Binding-site contacts:
Ligand atom C3 contacts residue GLU166 of chain 1.A at 3.5 Å.
Ligand atom C11 contacts residue ARG188 of chain 1.A at 3.5 Å.
Ligand atom C1 contacts residue LEU141 of chain 1.A at 3.8 Å (hydrophobic).
Ligand atom N contacts residue GLU166 of chain 1.A at 3.7 Å.
Ligand atom C13 contacts residue HIS41 of chain 1.A at 3.8 Å.
Ligand atom C11 contacts residue MET165 of chain 1.A at 3.7 Å (hydrophobic).
Ligand atom C contacts residue ASN142 of chain 1.A at 3.7 Å.
Ligand atom C4 contacts residue HIS163 of chain 1.A at 3.3 Å.
Ligand atom CL contacts residue ASP187 of chain 1.A at 3.2 Å.
Ligand atom C3 contacts residue HIS163 of chain 1.A at 3.9 Å.
Ligand atom C4 contacts residue CYS145 of chain 1.A at 3.9 Å (hydrophobic).
Ligand atom C12 contacts residue MET165 of chain 1.A at 3.7 Å (hydrophobic).
Ligand atom N contacts residue PHE140 of chain 1.A at 3.7 Å.
Ligand atom N1 contacts residue HIS164 of chain 1.A at 3.7 Å.
Ligand atom C13 contacts residue MET165 of chain 1.A at 3.6 Å (hydrophobic).
Ligand atom C6 contacts residue CYS145 of chain 1.A at 3.9 Å (hydrophobic).
Ligand atom O contacts residue MET165 of chain 1.A at 3.8 Å.
Ligand atom C10 contacts residue GLN189 of chain 1.A at 3.8 Å.
Ligand atom CL contacts residue TYR54 of chain 1.A at 3.9 Å.
Ligand atom C12 contacts residue MET49 of chain 1.A at 3.4 Å (hydrophobic).
Ligand atom C8 contacts residue MET165 of chain 1.A at 3.6 Å (hydrophobic).
Ligand atom C2 contacts residue ASN142 of chain 1.A at 3.8 Å.
Ligand atom CL contacts residue HIS41 of chain 1.A at 3.5 Å.
Ligand atom C11 contacts residue GLN189 of chain 1.A at 3.8 Å.
Ligand atom N contacts residue SER144 of chain 1.A at 3.6 Å.
Ligand atom C3 contacts residue LEU141 of chain 1.A at 3.9 Å (hydrophobic).
Ligand atom C3 contacts residue PHE140 of chain 1.A at 3.1 Å (hydrophobic).
Ligand atom C1 contacts residue ASN142 of chain 1.A at 3.7 Å.
Ligand atom N contacts residue HIS163 of chain 1.A at 2.8 Å (h-bond).
Ligand atom C6 contacts residue ASN142 of chain 1.A at 3.6 Å.
Ligand atom C8 contacts residue HIS164 of chain 1.A at 3.9 Å.
Ligand atom C13 contacts residue HIS164 of chain 1.A at 3.4 Å.
Ligand atom C11 contacts residue MET49 of chain 1.A at 3.6 Å (hydrophobic).
Ligand atom C2 contacts residue LEU141 of chain 1.A at 3.6 Å (hydrophobic).
Ligand atom C2 contacts residue GLU166 of chain 1.A at 3.4 Å.
Ligand atom O contacts residue GLU166 of chain 1.A at 3.0 Å (salt-bridge).
Ligand atom C9 contacts residue MET165 of chain 1.A at 3.9 Å (hydrophobic).
Ligand atom C2 contacts residue PHE140 of chain 1.A at 3.5 Å (hydrophobic).
Ligand atom CL contacts residue MET49 of chain 1.A at 3.0 Å.
Ligand atom C10 contacts residue MET165 of chain 1.A at 3.9 Å (hydrophobic).

The protein below binds the small molecule below.
Small molecule (SMILES): Cc1ccncc1CC(=O)Nc1cccc(Cl)c1

Sequence of chain 1.A:
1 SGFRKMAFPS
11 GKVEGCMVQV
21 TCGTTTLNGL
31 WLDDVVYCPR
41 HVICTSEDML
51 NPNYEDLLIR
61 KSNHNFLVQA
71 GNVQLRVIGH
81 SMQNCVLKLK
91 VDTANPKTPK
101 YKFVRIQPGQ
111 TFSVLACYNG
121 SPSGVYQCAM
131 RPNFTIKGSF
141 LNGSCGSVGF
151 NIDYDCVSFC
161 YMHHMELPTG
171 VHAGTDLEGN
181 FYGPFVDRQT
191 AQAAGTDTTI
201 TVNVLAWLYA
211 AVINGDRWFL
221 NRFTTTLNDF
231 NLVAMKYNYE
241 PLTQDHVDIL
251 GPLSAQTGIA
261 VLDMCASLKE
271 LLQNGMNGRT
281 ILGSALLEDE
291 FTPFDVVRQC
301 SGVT

Sequence of chain 2.A:
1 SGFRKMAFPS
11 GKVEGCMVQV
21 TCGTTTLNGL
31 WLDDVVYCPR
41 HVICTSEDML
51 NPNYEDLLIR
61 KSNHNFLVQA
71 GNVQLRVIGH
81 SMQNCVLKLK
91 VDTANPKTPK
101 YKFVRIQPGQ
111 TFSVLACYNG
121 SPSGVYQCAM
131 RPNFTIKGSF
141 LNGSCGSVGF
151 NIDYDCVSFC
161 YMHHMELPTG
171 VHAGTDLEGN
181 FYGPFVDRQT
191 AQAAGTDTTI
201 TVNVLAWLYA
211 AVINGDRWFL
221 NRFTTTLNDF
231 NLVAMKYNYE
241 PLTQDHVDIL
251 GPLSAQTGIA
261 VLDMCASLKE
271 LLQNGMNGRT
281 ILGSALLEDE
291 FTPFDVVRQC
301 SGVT